Sequence of chain 1.B:
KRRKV

Binding-site contacts:
Ligand atom C11 contacts residue ASP219 of chain 1.A at 3.7 Å.
Ligand atom O24 contacts residue LEU222 of chain 1.A at 4.0 Å.
Ligand atom C38 contacts residue LYS126 of chain 1.A at 3.5 Å.
Ligand atom C18 contacts residue VAL6 of chain 1.B at 4.1 Å (hydrophobic).
Ligand atom C31 contacts residue LEU222 of chain 1.A at 3.7 Å (hydrophobic).
Ligand atom C23 contacts residue PHE123 of chain 1.A at 3.8 Å (hydrophobic).
Ligand atom C21 contacts residue ASP219 of chain 1.A at 4.0 Å.
Ligand atom C7 contacts residue VAL50 of chain 1.A at 3.7 Å (hydrophobic).
Ligand atom C9 contacts residue ASP219 of chain 1.A at 3.5 Å.
Ligand atom O16 contacts residue PRO171 of chain 1.A at 3.7 Å.
Ligand atom C10 contacts residue VAL6 of chain 1.B at 4.0 Å (hydrophobic).
Ligand atom C26 contacts residue LYS126 of chain 1.A at 3.9 Å.
Ligand atom C36 contacts residue LYS218 of chain 1.A at 3.6 Å.
Ligand atom C18 contacts residue ASP219 of chain 1.A at 3.9 Å.
Ligand atom C25 contacts residue PRO171 of chain 1.A at 3.4 Å (hydrophobic).
Ligand atom C7 contacts residue SER49 of chain 1.A at 4.0 Å.
Ligand atom C20 contacts residue LYS126 of chain 1.A at 3.7 Å.
Ligand atom C14 contacts residue ASN46 of chain 1.A at 3.5 Å.
Ligand atom O22 contacts residue ASN46 of chain 1.A at 3.6 Å (h-bond).
Ligand atom C38 contacts residue MET127 of chain 1.A at 3.4 Å (hydrophobic).
Ligand atom O16 contacts residue ASP219 of chain 1.A at 2.6 Å (salt-bridge).
Ligand atom C23 contacts residue ILE172 of chain 1.A at 3.7 Å (hydrophobic).
Ligand atom C18 contacts residue ILE223 of chain 1.A at 3.9 Å (hydrophobic).
Ligand atom O29 contacts residue ASP219 of chain 1.A at 2.8 Å (salt-bridge).
Ligand atom O37 contacts residue LEU222 of chain 1.A at 4.0 Å.
Ligand atom C6 contacts residue VAL50 of chain 1.A at 3.9 Å (hydrophobic).
Ligand atom C25 contacts residue ILE223 of chain 1.A at 3.6 Å (hydrophobic).
Ligand atom O32 contacts residue LYS126 of chain 1.A at 2.7 Å (salt-bridge).
Ligand atom C27 contacts residue LYS126 of chain 1.A at 3.7 Å.
Ligand atom C7 contacts residue ASN46 of chain 1.A at 3.7 Å.
Ligand atom O24 contacts residue ASP219 of chain 1.A at 3.6 Å.
Ligand atom C27 contacts residue PHE123 of chain 1.A at 3.7 Å (hydrophobic).
Ligand atom C23 contacts residue ASN46 of chain 1.A at 3.6 Å.
Ligand atom C38 contacts residue PHE123 of chain 1.A at 3.6 Å (hydrophobic).
Ligand atom C20 contacts residue VAL6 of chain 1.B at 4.0 Å (hydrophobic).
Ligand atom O13 contacts residue VAL50 of chain 1.A at 3.6 Å.
Ligand atom O8 contacts residue ASP219 of chain 1.A at 3.7 Å.
Ligand atom O43 contacts residue ASP219 of chain 1.A at 3.5 Å.
Ligand atom C36 contacts residue LEU222 of chain 1.A at 3.9 Å (hydrophobic).
Ligand atom C47 contacts residue VAL50 of chain 1.A at 3.9 Å (hydrophobic).

Sequence of chain 1.A:
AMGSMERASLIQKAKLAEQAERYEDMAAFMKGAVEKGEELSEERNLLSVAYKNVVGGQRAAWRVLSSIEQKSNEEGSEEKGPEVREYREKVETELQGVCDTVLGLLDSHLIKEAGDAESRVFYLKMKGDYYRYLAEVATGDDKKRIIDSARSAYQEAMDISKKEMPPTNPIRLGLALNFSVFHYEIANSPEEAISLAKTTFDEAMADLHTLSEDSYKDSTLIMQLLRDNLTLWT

This small molecule binds to this protein.
Small molecule (SMILES): C=CC(C)(C)OC[C@H]1O[C@H](O[C@@H]2C3=C([C@H](C)COC(C)=O)C[C@H](O)[C@]3(C)/C=C3/[C@@H](COC)CC[C@H]3[C@@H](C)[C@H]2O)[C@H](O)[C@@H](OC(C)=O)[C@@H]1O